Binding-site contacts:
Ligand atom C6 contacts residue ASN320 of chain 1.E at 3.8 Å.
Ligand atom C5 contacts residue ASN320 of chain 1.E at 4.4 Å.
Ligand atom O6 contacts residue ASN320 of chain 1.E at 3.0 Å (h-bond).
Ligand atom C7 contacts residue ASN322 of chain 1.E at 3.5 Å.
Ligand atom O5 contacts residue ASN322 of chain 1.E at 3.1 Å (h-bond).
Ligand atom O5 contacts residue ASN320 of chain 1.E at 4.1 Å.
Ligand atom N2 contacts residue ASN322 of chain 1.E at 3.9 Å.
Ligand atom C1 contacts residue ASN322 of chain 1.E at 2.4 Å.
Ligand atom C2 contacts residue ASN322 of chain 1.E at 3.7 Å.
Ligand atom C5 contacts residue ASN322 of chain 1.E at 3.9 Å.
Ligand atom O7 contacts residue ASN322 of chain 1.E at 2.9 Å (h-bond).

The protein below binds the small molecule below.
Small molecule (SMILES): CC(=O)N[C@H]1[C@H](O[C@H]2[C@H](O)[C@@H](CO)OC[C@@H]2NC(C)=O)O[C@H](CO)[C@@H](O)[C@@H]1O

Sequence of chain 1.E:
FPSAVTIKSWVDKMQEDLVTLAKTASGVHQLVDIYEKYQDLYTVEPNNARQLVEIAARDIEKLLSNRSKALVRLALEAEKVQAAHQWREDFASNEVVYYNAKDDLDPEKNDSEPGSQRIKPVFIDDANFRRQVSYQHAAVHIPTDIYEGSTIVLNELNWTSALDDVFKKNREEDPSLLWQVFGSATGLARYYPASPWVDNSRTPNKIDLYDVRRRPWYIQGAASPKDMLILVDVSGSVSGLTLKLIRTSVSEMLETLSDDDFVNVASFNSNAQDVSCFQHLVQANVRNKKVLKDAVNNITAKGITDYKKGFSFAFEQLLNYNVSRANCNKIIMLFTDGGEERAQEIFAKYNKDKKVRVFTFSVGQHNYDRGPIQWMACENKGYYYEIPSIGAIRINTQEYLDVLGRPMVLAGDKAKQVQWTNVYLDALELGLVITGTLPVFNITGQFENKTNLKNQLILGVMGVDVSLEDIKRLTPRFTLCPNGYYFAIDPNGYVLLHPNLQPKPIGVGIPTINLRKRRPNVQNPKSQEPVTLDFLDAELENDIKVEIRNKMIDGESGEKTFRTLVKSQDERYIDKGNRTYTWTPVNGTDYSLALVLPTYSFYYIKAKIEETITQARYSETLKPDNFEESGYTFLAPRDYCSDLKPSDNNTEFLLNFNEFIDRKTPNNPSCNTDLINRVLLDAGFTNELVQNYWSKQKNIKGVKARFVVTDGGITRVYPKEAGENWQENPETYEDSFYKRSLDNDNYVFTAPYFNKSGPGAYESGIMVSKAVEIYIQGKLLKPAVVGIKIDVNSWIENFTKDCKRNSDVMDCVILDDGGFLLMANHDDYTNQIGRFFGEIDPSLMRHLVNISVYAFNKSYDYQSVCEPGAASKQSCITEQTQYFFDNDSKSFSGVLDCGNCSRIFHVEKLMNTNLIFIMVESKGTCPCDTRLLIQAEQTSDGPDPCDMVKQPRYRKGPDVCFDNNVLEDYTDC